Sequence of chain 1.A:
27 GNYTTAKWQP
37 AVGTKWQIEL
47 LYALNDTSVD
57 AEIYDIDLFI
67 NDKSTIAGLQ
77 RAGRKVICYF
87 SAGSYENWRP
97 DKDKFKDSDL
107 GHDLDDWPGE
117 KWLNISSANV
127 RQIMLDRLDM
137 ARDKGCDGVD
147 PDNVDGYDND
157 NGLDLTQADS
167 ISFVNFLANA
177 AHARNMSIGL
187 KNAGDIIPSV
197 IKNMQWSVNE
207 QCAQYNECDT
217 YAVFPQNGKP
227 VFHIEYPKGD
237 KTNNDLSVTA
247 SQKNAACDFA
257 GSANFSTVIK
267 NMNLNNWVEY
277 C

Binding-site contacts:
Ligand atom O5 contacts residue ASN51 of chain 1.A at 2.3 Å (h-bond).
Ligand atom C6 contacts residue TYR48 of chain 1.A at 3.6 Å (hydrophobic).
Ligand atom C5 contacts residue ASN51 of chain 1.A at 3.6 Å.
Ligand atom C8 contacts residue ASN51 of chain 1.A at 3.9 Å.
Ligand atom C6 contacts residue ASN239 of chain 1.A at 3.9 Å.
Ligand atom C3 contacts residue ASN269 of chain 1.A at 3.7 Å.
Ligand atom O7 contacts residue ASN51 of chain 1.A at 3.4 Å (h-bond).
Ligand atom O3 contacts residue LEU47 of chain 1.A at 4.4 Å.
Ligand atom O5 contacts residue TYR48 of chain 1.A at 4.0 Å.
Ligand atom C5 contacts residue TYR48 of chain 1.A at 3.7 Å (hydrophobic).
Ligand atom O3 contacts residue ASN269 of chain 1.A at 2.9 Å (h-bond).
Ligand atom C4 contacts residue ASN51 of chain 1.A at 4.2 Å.
Ligand atom O2 contacts residue LEU47 of chain 1.A at 3.6 Å.
Ligand atom C2 contacts residue LEU47 of chain 1.A at 4.4 Å (hydrophobic).
Ligand atom C1 contacts residue ASN51 of chain 1.A at 1.4 Å.
Ligand atom C1 contacts residue TYR48 of chain 1.A at 3.9 Å (hydrophobic).
Ligand atom C2 contacts residue ASN51 of chain 1.A at 2.5 Å.
Ligand atom C3 contacts residue ASN239 of chain 1.A at 4.4 Å.
Ligand atom C8 contacts residue TYR48 of chain 1.A at 3.7 Å (hydrophobic).
Ligand atom O4 contacts residue TYR48 of chain 1.A at 4.4 Å.
Ligand atom C3 contacts residue ASN51 of chain 1.A at 3.8 Å.
Ligand atom N2 contacts residue ASN272 of chain 1.A at 3.9 Å.
Ligand atom N2 contacts residue ASN51 of chain 1.A at 3.0 Å (h-bond).
Ligand atom O2 contacts residue ASN269 of chain 1.A at 3.0 Å (h-bond).
Ligand atom O4 contacts residue ASN239 of chain 1.A at 3.0 Å (h-bond).
Ligand atom O7 contacts residue TYR48 of chain 1.A at 4.0 Å.
Ligand atom O4 contacts residue ASN269 of chain 1.A at 4.5 Å.
Ligand atom C7 contacts residue ASN51 of chain 1.A at 3.3 Å.
Ligand atom C8 contacts residue ASN272 of chain 1.A at 4.4 Å.
Ligand atom C4 contacts residue ASN269 of chain 1.A at 3.9 Å.
Ligand atom C4 contacts residue ASN239 of chain 1.A at 3.8 Å.
Ligand atom C7 contacts residue TYR48 of chain 1.A at 4.1 Å (hydrophobic).
Ligand atom O3 contacts residue ASN239 of chain 1.A at 3.8 Å.
Ligand atom C1 contacts residue ASN272 of chain 1.A at 4.3 Å.
Ligand atom C2 contacts residue ASN269 of chain 1.A at 3.9 Å.
Ligand atom C8 contacts residue LEU47 of chain 1.A at 3.5 Å (hydrophobic).

The small molecule below binds the protein below.
Small molecule (SMILES): CC(=O)N[C@H]1[C@H](O[C@H]2[C@H](O)[C@@H](NC(C)=O)CO[C@@H]2CO)O[C@H](CO)[C@@H](O[C@@H]2O[C@H](CO[C@H]3O[C@H](CO)[C@@H](O)[C@H](O[C@H]4O[C@H](CO)[C@@H](O)[C@H](O)[C@@H]4O)[C@@H]3O)[C@@H](O)[C@H](O[C@H]3O[C@H](CO[C@H]4O[C@H](CO)[C@@H](O)[C@H](O)[C@@H]4O)[C@@H](O)[C@H](O)[C@@H]3O[C@H]3O[C@H](CO)[C@@H](O)[C@H](O)[C@@H]3O)[C@@H]2O)[C@@H]1O